This protein binds this small molecule.
Small molecule (SMILES): O=P(O)(O)OC[C@@H](O)[C@H](O)[C@@H](O)CO

Sequence of chain 1.L:
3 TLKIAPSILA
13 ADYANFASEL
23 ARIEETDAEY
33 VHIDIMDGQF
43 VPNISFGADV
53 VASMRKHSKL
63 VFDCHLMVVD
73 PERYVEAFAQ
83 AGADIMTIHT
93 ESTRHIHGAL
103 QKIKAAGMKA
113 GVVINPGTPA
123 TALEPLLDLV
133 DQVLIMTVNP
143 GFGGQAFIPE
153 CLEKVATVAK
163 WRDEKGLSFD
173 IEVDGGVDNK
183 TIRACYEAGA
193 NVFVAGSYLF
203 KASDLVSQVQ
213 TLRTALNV

Binding-site contacts:
Ligand atom C4 contacts residue LEU11 of chain 1.L at 3.8 Å (hydrophobic).
Ligand atom O3 contacts residue HIS34 of chain 1.L at 3.7 Å.
Ligand atom O2 contacts residue HIS67 of chain 1.L at 3.8 Å.
Ligand atom O2P contacts residue GLY146 of chain 1.L at 3.7 Å.
Ligand atom O3P contacts residue GLY146 of chain 1.L at 3.1 Å (h-bond).
Ligand atom O3 contacts residue ZN1 of chain 1.IA at 3.3 Å.
Ligand atom C3 contacts residue ASP36 of chain 1.L at 3.5 Å.
Ligand atom O2 contacts residue ASP36 of chain 1.L at 2.6 Å (salt-bridge).
Ligand atom O2 contacts residue ASP176 of chain 1.L at 3.2 Å (salt-bridge).
Ligand atom O2 contacts residue MET69 of chain 1.L at 3.4 Å.
Ligand atom C2 contacts residue ASP36 of chain 1.L at 3.3 Å.
Ligand atom O4 contacts residue SER9 of chain 1.L at 2.6 Å (h-bond).
Ligand atom O3P contacts residue SER199 of chain 1.L at 2.8 Å (h-bond).
Ligand atom O2 contacts residue ZN1 of chain 1.IA at 2.5 Å.
Ligand atom C4 contacts residue SER9 of chain 1.L at 3.7 Å.
Ligand atom O1P contacts residue ALA197 of chain 1.L at 3.6 Å.
Ligand atom C4 contacts residue ASP36 of chain 1.L at 3.8 Å.
Ligand atom P contacts residue SER199 of chain 1.L at 3.7 Å.
Ligand atom O1 contacts residue MET69 of chain 1.L at 3.4 Å (h-bond).
Ligand atom P contacts residue GLY198 of chain 1.L at 3.9 Å.
Ligand atom O1 contacts residue PRO142 of chain 1.L at 3.5 Å.
Ligand atom C3 contacts residue ASP176 of chain 1.L at 3.2 Å.
Ligand atom O3 contacts residue SER9 of chain 1.L at 3.3 Å (h-bond).
Ligand atom O5 contacts residue GLY145 of chain 1.L at 3.7 Å.
Ligand atom O3P contacts residue GLY198 of chain 1.L at 3.9 Å.
Ligand atom O3P contacts residue GLY145 of chain 1.L at 3.4 Å.
Ligand atom O3 contacts residue VAL196 of chain 1.L at 3.8 Å.
Ligand atom O1 contacts residue PHE144 of chain 1.L at 3.6 Å.
Ligand atom O4 contacts residue LEU11 of chain 1.L at 3.1 Å.
Ligand atom O2P contacts residue GLY177 of chain 1.L at 3.7 Å.
Ligand atom C2 contacts residue ZN1 of chain 1.IA at 3.8 Å.
Ligand atom O2P contacts residue GLY178 of chain 1.L at 2.8 Å (h-bond).
Ligand atom P contacts residue GLY178 of chain 1.L at 3.8 Å.
Ligand atom O3 contacts residue ASP36 of chain 1.L at 2.9 Å (salt-bridge).
Ligand atom C1 contacts residue PHE144 of chain 1.L at 3.7 Å (hydrophobic).
Ligand atom O1 contacts residue GLY143 of chain 1.L at 2.9 Å (h-bond).
Ligand atom O4 contacts residue ASP36 of chain 1.L at 3.0 Å (salt-bridge).
Ligand atom O1P contacts residue GLY198 of chain 1.L at 2.9 Å (h-bond).
Ligand atom O1P contacts residue GLY178 of chain 1.L at 3.9 Å.
Ligand atom O3 contacts residue ASP176 of chain 1.L at 2.8 Å (salt-bridge).